This small molecule binds to this protein.
Small molecule (SMILES): C[C@@H]1O[C@@H](O)[C@@H](O)[C@H](O)[C@@H]1O

Sequence of chain 1.B:
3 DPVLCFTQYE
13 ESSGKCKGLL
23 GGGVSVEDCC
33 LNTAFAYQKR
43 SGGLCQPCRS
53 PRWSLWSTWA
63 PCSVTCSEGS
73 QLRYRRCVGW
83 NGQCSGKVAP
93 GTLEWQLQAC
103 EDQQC

Binding-site contacts:
Ligand atom C5 contacts residue THR67 of chain 1.B at 2.5 Å.
Ligand atom O4 contacts residue THR67 of chain 1.B at 4.3 Å.
Ligand atom C4 contacts residue THR67 of chain 1.B at 3.1 Å.
Ligand atom C5 contacts residue CYS68 of chain 1.B at 3.7 Å (hydrophobic).
Ligand atom C2 contacts residue THR67 of chain 1.B at 2.4 Å.
Ligand atom C4 contacts residue CYS68 of chain 1.B at 3.5 Å (hydrophobic).
Ligand atom O2 contacts residue THR67 of chain 1.B at 2.9 Å.
Ligand atom O5 contacts residue THR67 of chain 1.B at 2.3 Å (h-bond).
Ligand atom C3 contacts residue THR67 of chain 1.B at 2.6 Å.
Ligand atom C1 contacts residue THR67 of chain 1.B at 1.4 Å.
Ligand atom O3 contacts residue CYS68 of chain 1.B at 4.1 Å.
Ligand atom O3 contacts residue THR67 of chain 1.B at 4.0 Å.
Ligand atom C6 contacts residue THR67 of chain 1.B at 4.0 Å.
Ligand atom C6 contacts residue CYS68 of chain 1.B at 4.1 Å (hydrophobic).
Ligand atom C3 contacts residue CYS68 of chain 1.B at 3.8 Å (hydrophobic).